A protein and the small-molecule ligand that binds it are described below.
Small molecule (SMILES): OC[C@H]1O[C@H](O)[C@H](O)[C@@H](O)[C@@H]1O

Sequence of chain 3.A:
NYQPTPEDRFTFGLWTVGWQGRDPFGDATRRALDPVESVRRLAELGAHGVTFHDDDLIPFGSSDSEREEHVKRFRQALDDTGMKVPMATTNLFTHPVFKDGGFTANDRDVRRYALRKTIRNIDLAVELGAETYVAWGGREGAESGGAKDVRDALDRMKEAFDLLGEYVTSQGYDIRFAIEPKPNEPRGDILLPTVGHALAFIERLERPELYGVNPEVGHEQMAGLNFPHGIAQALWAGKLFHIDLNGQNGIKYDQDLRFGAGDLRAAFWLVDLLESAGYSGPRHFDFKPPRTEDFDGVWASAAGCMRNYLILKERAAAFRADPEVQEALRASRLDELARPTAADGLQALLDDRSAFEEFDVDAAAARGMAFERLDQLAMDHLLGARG

Binding-site contacts:
Ligand atom O5 contacts residue PHE94 of chain 3.A at 4.0 Å.
Ligand atom O1 contacts residue TRP16 of chain 3.A at 3.6 Å.
Ligand atom C4 contacts residue ASP245 of chain 3.A at 4.2 Å.
Ligand atom O2 contacts residue TRP137 of chain 3.A at 3.9 Å.
Ligand atom O3 contacts residue MN1 of chain 3.B at 2.2 Å.
Ligand atom C3 contacts residue MN1 of chain 3.B at 3.1 Å.
Ligand atom O6 contacts residue TRP137 of chain 3.A at 3.2 Å.
Ligand atom O1 contacts residue HIS54 of chain 3.A at 3.4 Å.
Ligand atom C5 contacts residue HIS54 of chain 3.A at 3.5 Å.
Ligand atom C6 contacts residue HIS54 of chain 3.A at 3.4 Å.
Ligand atom O5 contacts residue TRP137 of chain 3.A at 3.6 Å.
Ligand atom C6 contacts residue GLU181 of chain 3.A at 3.9 Å.
Ligand atom O6 contacts residue THR90 of chain 3.A at 3.6 Å.
Ligand atom O4 contacts residue ASP287 of chain 3.A at 3.0 Å (salt-bridge).
Ligand atom O4 contacts residue ASP245 of chain 3.A at 2.8 Å (salt-bridge).
Ligand atom O3 contacts residue HIS220 of chain 3.A at 3.4 Å.
Ligand atom O4 contacts residue GLU181 of chain 3.A at 2.5 Å (salt-bridge).
Ligand atom C5 contacts residue TRP16 of chain 3.A at 3.9 Å (hydrophobic).
Ligand atom O1 contacts residue PHE94 of chain 3.A at 4.1 Å.
Ligand atom O3 contacts residue GLU217 of chain 3.A at 3.1 Å (salt-bridge).
Ligand atom C1 contacts residue TRP137 of chain 3.A at 3.6 Å (hydrophobic).
Ligand atom C3 contacts residue ASP287 of chain 3.A at 3.1 Å.
Ligand atom C2 contacts residue TRP137 of chain 3.A at 3.5 Å (hydrophobic).
Ligand atom C5 contacts residue GLU181 of chain 3.A at 4.1 Å.
Ligand atom C1 contacts residue HIS54 of chain 3.A at 3.6 Å.
Ligand atom C6 contacts residue TRP16 of chain 3.A at 4.1 Å (hydrophobic).
Ligand atom O4 contacts residue MN1 of chain 3.B at 2.1 Å.
Ligand atom O3 contacts residue ASP287 of chain 3.A at 2.8 Å (salt-bridge).
Ligand atom C6 contacts residue THR90 of chain 3.A at 3.7 Å.
Ligand atom O6 contacts residue GLU181 of chain 3.A at 3.3 Å (salt-bridge).
Ligand atom O5 contacts residue HIS54 of chain 3.A at 2.9 Å (h-bond).
Ligand atom O4 contacts residue GLU217 of chain 3.A at 4.2 Å.
Ligand atom O6 contacts residue VAL135 of chain 3.A at 3.5 Å.
Ligand atom C3 contacts residue GLU181 of chain 3.A at 3.8 Å.
Ligand atom C4 contacts residue MN1 of chain 3.B at 3.1 Å.
Ligand atom O3 contacts residue GLU181 of chain 3.A at 2.8 Å (salt-bridge).
Ligand atom C1 contacts residue PHE94 of chain 3.A at 3.8 Å (hydrophobic).
Ligand atom C4 contacts residue ASP287 of chain 3.A at 3.6 Å.
Ligand atom O2 contacts residue PHE26 of chain 1.A at 3.5 Å.
Ligand atom C4 contacts residue GLU181 of chain 3.A at 3.1 Å.

Sequence of chain 1.A:
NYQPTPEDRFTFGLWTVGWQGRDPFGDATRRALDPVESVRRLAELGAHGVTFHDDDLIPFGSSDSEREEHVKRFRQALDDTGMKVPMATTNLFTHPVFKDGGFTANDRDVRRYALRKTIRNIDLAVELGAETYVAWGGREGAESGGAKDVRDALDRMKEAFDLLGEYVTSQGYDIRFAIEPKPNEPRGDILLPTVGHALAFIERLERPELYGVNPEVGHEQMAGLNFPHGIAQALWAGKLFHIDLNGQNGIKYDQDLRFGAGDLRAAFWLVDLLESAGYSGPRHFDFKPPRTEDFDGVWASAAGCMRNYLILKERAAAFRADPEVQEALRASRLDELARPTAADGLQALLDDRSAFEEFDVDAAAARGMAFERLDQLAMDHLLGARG